Binding-site contacts:
Ligand atom N2 contacts residue ASN106 of chain 6.B at 4.4 Å.
Ligand atom C9 contacts residue LEU73 of chain 6.B at 4.3 Å (hydrophobic).
Ligand atom C10 contacts residue GLU134 of chain 5.B at 3.8 Å.
Ligand atom C8 contacts residue MET74 of chain 6.B at 4.1 Å (hydrophobic).
Ligand atom C3 contacts residue ALA37 of chain 6.B at 3.7 Å (hydrophobic).
Ligand atom N2 contacts residue MET74 of chain 6.B at 4.3 Å.
Ligand atom N1 contacts residue LEU73 of chain 6.B at 3.4 Å.
Ligand atom C4 contacts residue THR10 of chain 6.B at 3.9 Å.
Ligand atom C1 contacts residue MET74 of chain 6.B at 4.5 Å (hydrophobic).
Ligand atom C3 contacts residue PHE70 of chain 6.B at 4.0 Å (hydrophobic).
Ligand atom C7 contacts residue LEU73 of chain 6.B at 3.9 Å (hydrophobic).
Ligand atom N1 contacts residue MET74 of chain 6.B at 2.8 Å (h-bond).
Ligand atom C10 contacts residue TYR98 of chain 6.B at 3.8 Å (hydrophobic).
Ligand atom C11 contacts residue GLU134 of chain 5.B at 3.5 Å.
Ligand atom C2 contacts residue MET74 of chain 6.B at 3.9 Å (hydrophobic).
Ligand atom N contacts residue MET74 of chain 6.B at 4.4 Å.
Ligand atom C12 contacts residue MET74 of chain 6.B at 4.4 Å (hydrophobic).
Ligand atom C12 contacts residue GLU134 of chain 5.B at 4.1 Å.
Ligand atom C4 contacts residue ALA37 of chain 6.B at 4.1 Å (hydrophobic).
Ligand atom N2 contacts residue LEU102 of chain 6.B at 4.0 Å.
Ligand atom C9 contacts residue VAL135 of chain 5.B at 3.9 Å (hydrophobic).
Ligand atom N contacts residue GLU134 of chain 5.B at 4.3 Å.
Ligand atom N2 contacts residue LEU73 of chain 6.B at 3.5 Å.
Ligand atom C9 contacts residue LEU102 of chain 6.B at 3.6 Å (hydrophobic).
Ligand atom N2 contacts residue VAL135 of chain 5.B at 4.4 Å.
Ligand atom C10 contacts residue LEU131 of chain 5.B at 4.0 Å (hydrophobic).
Ligand atom C4 contacts residue GLY9 of chain 6.B at 3.6 Å.
Ligand atom C1 contacts residue ALA37 of chain 6.B at 4.5 Å (hydrophobic).
Ligand atom C contacts residue GLU134 of chain 5.B at 3.8 Å.
Ligand atom C3 contacts residue MET74 of chain 6.B at 3.9 Å (hydrophobic).
Ligand atom C5 contacts residue THR10 of chain 6.B at 3.7 Å.
Ligand atom C2 contacts residue ALA37 of chain 6.B at 3.9 Å (hydrophobic).
Ligand atom C11 contacts residue TYR98 of chain 6.B at 4.1 Å (hydrophobic).
Ligand atom C7 contacts residue ASP72 of chain 6.B at 4.3 Å.
Ligand atom C10 contacts residue LEU102 of chain 6.B at 4.0 Å (hydrophobic).
Ligand atom C9 contacts residue LEU131 of chain 5.B at 4.2 Å (hydrophobic).
Ligand atom C7 contacts residue MET74 of chain 6.B at 3.3 Å (hydrophobic).
Ligand atom C3 contacts residue GLY9 of chain 6.B at 4.0 Å.
Ligand atom C2 contacts residue PHE70 of chain 6.B at 4.0 Å (hydrophobic).
Ligand atom C8 contacts residue LEU73 of chain 6.B at 3.6 Å (hydrophobic).

Sequence of chain 5.B:
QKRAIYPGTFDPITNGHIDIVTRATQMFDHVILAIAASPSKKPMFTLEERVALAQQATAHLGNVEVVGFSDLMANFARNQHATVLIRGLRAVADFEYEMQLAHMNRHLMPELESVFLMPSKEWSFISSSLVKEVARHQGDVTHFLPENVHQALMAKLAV

The small molecule below binds the protein below.
Small molecule (SMILES): c1ccc(Cn2cnc3ncccc32)cc1

Sequence of chain 6.B:
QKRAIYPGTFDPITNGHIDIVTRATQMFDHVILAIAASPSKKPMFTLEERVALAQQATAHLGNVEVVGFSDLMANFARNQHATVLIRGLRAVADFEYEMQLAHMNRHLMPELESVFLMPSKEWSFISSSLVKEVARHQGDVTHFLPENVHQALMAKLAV